Sequence of chain 1.B:
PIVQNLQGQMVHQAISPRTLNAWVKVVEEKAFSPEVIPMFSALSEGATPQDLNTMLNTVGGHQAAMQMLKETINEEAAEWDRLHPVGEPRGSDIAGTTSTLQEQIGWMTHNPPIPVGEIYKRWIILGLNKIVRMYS

Binding-site contacts:
Ligand atom C23 contacts residue ASN58 of chain 1.B at 3.6 Å.
Ligand atom C30 contacts residue GLN68 of chain 1.B at 3.9 Å.
Ligand atom C28 contacts residue GLN68 of chain 1.B at 3.0 Å.
Ligand atom C22 contacts residue ASN54 of chain 1.B at 3.4 Å.
Ligand atom C25 contacts residue ASN58 of chain 1.B at 3.5 Å.
Ligand atom C17 contacts residue THR98 of chain 1.B at 3.6 Å.
Ligand atom C8 contacts residue ASN58 of chain 1.B at 3.3 Å.
Ligand atom C23 contacts residue LYS71 of chain 1.B at 3.8 Å.
Ligand atom C18 contacts residue THR98 of chain 1.B at 3.6 Å.
Ligand atom O24 contacts residue LYS71 of chain 1.B at 2.8 Å (salt-bridge).
Ligand atom C13 contacts residue ASN58 of chain 1.B at 3.8 Å.
Ligand atom C21 contacts residue TYR121 of chain 1.B at 3.4 Å (hydrophobic).
Ligand atom C26 contacts residue LYS71 of chain 1.B at 3.7 Å.
Ligand atom C10 contacts residue MET67 of chain 1.B at 3.4 Å (hydrophobic).
Ligand atom C22 contacts residue THR98 of chain 1.B at 3.7 Å.
Ligand atom C1 contacts residue LYS71 of chain 1.B at 3.7 Å.
Ligand atom C19 contacts residue LYS71 of chain 1.B at 3.6 Å.
Ligand atom C31 contacts residue LYS71 of chain 1.B at 3.9 Å.
Ligand atom C6 contacts residue ASN54 of chain 1.B at 3.5 Å.
Ligand atom O14 contacts residue ASN58 of chain 1.B at 2.9 Å (h-bond).
Ligand atom C21 contacts residue THR98 of chain 1.B at 3.9 Å.
Ligand atom C2 contacts residue LYS71 of chain 1.B at 3.7 Å.
Ligand atom C9 contacts residue MET67 of chain 1.B at 3.2 Å (hydrophobic).
Ligand atom C27 contacts residue LYS71 of chain 1.B at 3.7 Å.
Ligand atom C7 contacts residue ASN58 of chain 1.B at 3.8 Å.
Ligand atom C16 contacts residue ASN54 of chain 1.B at 3.8 Å.
Ligand atom C30 contacts residue MET67 of chain 1.B at 3.4 Å (hydrophobic).
Ligand atom C11 contacts residue LYS71 of chain 1.B at 3.8 Å.
Ligand atom C8 contacts residue LEU57 of chain 1.B at 3.7 Å (hydrophobic).
Ligand atom C5 contacts residue ASN58 of chain 1.B at 3.5 Å.
Ligand atom C22 contacts residue ALA96 of chain 1.B at 3.8 Å (hydrophobic).
Ligand atom C21 contacts residue ILE74 of chain 1.B at 3.8 Å (hydrophobic).
Ligand atom C19 contacts residue THR98 of chain 1.B at 3.8 Å.
Ligand atom N4 contacts residue ASN58 of chain 1.B at 2.7 Å (h-bond).
Ligand atom C29 contacts residue MET67 of chain 1.B at 3.8 Å (hydrophobic).
Ligand atom C16 contacts residue THR98 of chain 1.B at 3.7 Å.
Ligand atom C6 contacts residue ASN58 of chain 1.B at 3.4 Å.
Ligand atom N3 contacts residue LYS71 of chain 1.B at 3.8 Å.
Ligand atom C22 contacts residue TYR121 of chain 1.B at 3.4 Å (hydrophobic).
Ligand atom C29 contacts residue GLN68 of chain 1.B at 3.3 Å.

This small molecule binds to this protein.
Small molecule (SMILES): Cc1[nH]c2ccccc2c1CC(=O)N[C@@H](Cc1ccccc1)C(=O)N(C)c1ccccc1